The protein below binds the small molecule below.
Small molecule (SMILES): C[C@H](N)C(=O)N[C@@H](CS)C(=O)N[C@@H](CC(N)=O)C(=O)N[C@@H](CC(=O)O)C(=O)N[C@@H](CCC(=O)O)C(=O)N[C@@H](CC(N)=O)C(=O)N[C@@H](Cc1ccc(O)cc1)C(=O)N[C@@H](C)C(=O)O

Binding-site contacts:
Ligand atom OD2 contacts residue ARG74 of chain 1.A at 3.4 Å.
Ligand atom O contacts residue ALA58 of chain 1.A at 3.3 Å.
Ligand atom CE1 contacts residue SER79 of chain 1.A at 3.5 Å.
Ligand atom C contacts residue SER57 of chain 1.A at 3.5 Å.
Ligand atom CB contacts residue ARG74 of chain 1.A at 3.3 Å.
Ligand atom OH contacts residue ASN72 of chain 1.A at 3.3 Å.
Ligand atom CG contacts residue LYS76 of chain 1.A at 3.4 Å.
Ligand atom ND2 contacts residue ASN53 of chain 1.A at 3.0 Å (h-bond).
Ligand atom CA contacts residue VAL51 of chain 1.A at 3.4 Å (hydrophobic).
Ligand atom OD1 contacts residue PHE75 of chain 1.A at 3.7 Å.
Ligand atom CA contacts residue ARG74 of chain 1.A at 3.5 Å.
Ligand atom OD1 contacts residue ASN53 of chain 1.A at 2.9 Å (h-bond).
Ligand atom OH contacts residue SER79 of chain 1.A at 3.3 Å (h-bond).
Ligand atom OD2 contacts residue LYS76 of chain 1.A at 3.2 Å (salt-bridge).
Ligand atom C contacts residue VAL51 of chain 1.A at 3.6 Å (hydrophobic).
Ligand atom OE2 contacts residue ARG95 of chain 1.A at 2.8 Å (salt-bridge).
Ligand atom O contacts residue ARG74 of chain 1.A at 2.7 Å (salt-bridge).
Ligand atom OD1 contacts residue LYS76 of chain 1.A at 2.8 Å (salt-bridge).
Ligand atom CB contacts residue SER57 of chain 1.A at 3.7 Å.
Ligand atom ND2 contacts residue ALA58 of chain 1.A at 3.3 Å (h-bond).
Ligand atom CB contacts residue CYS44 of chain 1.A at 3.1 Å (hydrophobic).
Ligand atom CB contacts residue ARG74 of chain 1.A at 3.5 Å.
Ligand atom OD2 contacts residue GLY77 of chain 1.A at 2.8 Å (h-bond).
Ligand atom CA contacts residue ARG74 of chain 1.A at 3.6 Å.
Ligand atom N contacts residue ARG74 of chain 1.A at 2.7 Å (salt-bridge).
Ligand atom CB contacts residue PHE75 of chain 1.A at 3.6 Å (hydrophobic).
Ligand atom SG contacts residue CYS44 of chain 1.A at 2.0 Å (h-bond).
Ligand atom CB contacts residue ALA58 of chain 1.A at 3.6 Å (hydrophobic).
Ligand atom CB contacts residue TYR28 of chain 1.A at 3.6 Å (hydrophobic).
Ligand atom CG contacts residue ARG74 of chain 1.A at 3.2 Å.
Ligand atom C contacts residue ARG74 of chain 1.A at 3.5 Å.
Ligand atom N contacts residue VAL51 of chain 1.A at 2.8 Å (h-bond).
Ligand atom OD1 contacts residue LEU52 of chain 1.A at 3.7 Å.
Ligand atom CB contacts residue ASN53 of chain 1.A at 3.6 Å.
Ligand atom OD1 contacts residue ARG74 of chain 1.A at 3.4 Å (salt-bridge).
Ligand atom O contacts residue SER57 of chain 1.A at 3.5 Å (h-bond).
Ligand atom N contacts residue SER57 of chain 1.A at 2.8 Å (h-bond).
Ligand atom CZ contacts residue ASN72 of chain 1.A at 3.6 Å.
Ligand atom CA contacts residue SER57 of chain 1.A at 3.4 Å.
Ligand atom CB contacts residue VAL51 of chain 1.A at 3.6 Å (hydrophobic).

Sequence of chain 1.A:
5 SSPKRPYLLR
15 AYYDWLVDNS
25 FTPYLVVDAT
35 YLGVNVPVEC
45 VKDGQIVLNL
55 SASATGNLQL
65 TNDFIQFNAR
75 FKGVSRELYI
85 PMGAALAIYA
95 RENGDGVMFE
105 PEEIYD